Binding-site contacts:
Ligand atom O5 contacts residue TRP627 of chain 8.B at 3.8 Å.
Ligand atom C2 contacts residue ASN650 of chain 8.B at 2.5 Å.
Ligand atom C7 contacts residue ASP682 of chain 8.B at 3.4 Å.
Ligand atom O3 contacts residue ASN650 of chain 8.B at 3.9 Å.
Ligand atom O6 contacts residue TRP627 of chain 8.B at 4.4 Å.
Ligand atom C5 contacts residue ASN650 of chain 8.B at 3.6 Å.
Ligand atom O5 contacts residue ASN650 of chain 8.B at 2.3 Å (h-bond).
Ligand atom C8 contacts residue ASN650 of chain 8.B at 4.0 Å.
Ligand atom C4 contacts residue ASN650 of chain 8.B at 4.2 Å.
Ligand atom N2 contacts residue ASN650 of chain 8.B at 3.3 Å (h-bond).
Ligand atom C1 contacts residue ASN650 of chain 8.B at 1.4 Å.
Ligand atom C4 contacts residue ASP682 of chain 8.B at 3.3 Å.
Ligand atom N2 contacts residue ASP682 of chain 8.B at 2.9 Å (salt-bridge).
Ligand atom C3 contacts residue ASP682 of chain 8.B at 3.3 Å.
Ligand atom C7 contacts residue ASN650 of chain 8.B at 4.0 Å.
Ligand atom C3 contacts residue ASN650 of chain 8.B at 3.7 Å.
Ligand atom O7 contacts residue ASP682 of chain 8.B at 3.5 Å (salt-bridge).
Ligand atom O4 contacts residue ASP682 of chain 8.B at 2.4 Å (salt-bridge).
Ligand atom C8 contacts residue ASP682 of chain 8.B at 4.5 Å.
Ligand atom C6 contacts residue TRP627 of chain 8.B at 3.8 Å (hydrophobic).
Ligand atom C2 contacts residue ASP682 of chain 8.B at 3.7 Å.

Sequence of chain 8.B:
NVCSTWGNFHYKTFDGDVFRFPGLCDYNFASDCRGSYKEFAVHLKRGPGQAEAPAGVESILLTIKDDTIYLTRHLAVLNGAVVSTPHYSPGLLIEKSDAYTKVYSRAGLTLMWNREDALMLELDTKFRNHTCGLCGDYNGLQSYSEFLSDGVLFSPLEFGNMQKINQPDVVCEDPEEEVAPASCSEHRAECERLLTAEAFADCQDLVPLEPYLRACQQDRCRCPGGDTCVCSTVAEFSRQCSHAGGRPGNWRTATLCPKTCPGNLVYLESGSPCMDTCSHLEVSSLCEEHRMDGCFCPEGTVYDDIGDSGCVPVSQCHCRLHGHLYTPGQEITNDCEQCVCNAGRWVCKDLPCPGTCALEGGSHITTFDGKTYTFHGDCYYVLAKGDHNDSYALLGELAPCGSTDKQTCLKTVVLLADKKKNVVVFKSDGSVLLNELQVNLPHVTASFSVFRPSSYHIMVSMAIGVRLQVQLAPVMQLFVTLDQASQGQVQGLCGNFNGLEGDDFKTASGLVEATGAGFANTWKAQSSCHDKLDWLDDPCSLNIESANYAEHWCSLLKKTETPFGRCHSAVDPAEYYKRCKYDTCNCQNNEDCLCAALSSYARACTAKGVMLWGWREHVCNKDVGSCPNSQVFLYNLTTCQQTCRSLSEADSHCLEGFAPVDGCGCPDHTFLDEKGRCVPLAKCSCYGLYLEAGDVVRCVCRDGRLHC

This protein binds this small molecule.
Small molecule (SMILES): CC(=O)N[C@@H]1[C@@H](O)[C@H](O)[C@@H](CO)O[C@H]1O